This small molecule binds to this protein.
Small molecule (SMILES): CC(=O)N[C@@H](C=O)[C@@H](O)[C@H](O)[C@H](O)COP(=O)([O-])[O-]

Sequence of chain 2.B:
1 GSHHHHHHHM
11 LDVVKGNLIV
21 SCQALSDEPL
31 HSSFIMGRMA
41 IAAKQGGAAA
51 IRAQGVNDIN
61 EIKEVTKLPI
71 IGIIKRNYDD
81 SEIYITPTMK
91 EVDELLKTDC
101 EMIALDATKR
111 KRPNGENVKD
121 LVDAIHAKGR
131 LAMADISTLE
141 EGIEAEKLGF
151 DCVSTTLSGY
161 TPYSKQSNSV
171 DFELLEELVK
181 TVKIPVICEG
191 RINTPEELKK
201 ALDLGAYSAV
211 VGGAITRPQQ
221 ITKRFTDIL

Binding-site contacts:
Ligand atom N2 contacts residue LYS75 of chain 2.B at 4.0 Å.
Ligand atom O6 contacts residue GLY190 of chain 2.B at 4.0 Å.
Ligand atom C3 contacts residue LYS75 of chain 2.B at 3.1 Å.
Ligand atom O2P contacts residue GLY190 of chain 2.B at 3.9 Å.
Ligand atom C1 contacts residue THR156 of chain 2.B at 4.0 Å.
Ligand atom C6 contacts residue GLY212 of chain 2.B at 4.0 Å.
Ligand atom O1 contacts residue ARG52 of chain 2.B at 3.0 Å (salt-bridge).
Ligand atom O3P contacts residue GLY213 of chain 2.B at 3.7 Å.
Ligand atom C1 contacts residue ARG52 of chain 2.B at 3.8 Å.
Ligand atom C5 contacts residue GLU189 of chain 2.B at 3.4 Å.
Ligand atom O1 contacts residue GLN23 of chain 2.B at 3.2 Å (h-bond).
Ligand atom O3 contacts residue LYS75 of chain 2.B at 3.0 Å (salt-bridge).
Ligand atom C8 contacts residue THR156 of chain 2.B at 4.0 Å.
Ligand atom O7 contacts residue TYR84 of chain 2.B at 2.7 Å (h-bond).
Ligand atom O2P contacts residue ARG191 of chain 2.B at 3.0 Å (salt-bridge).
Ligand atom C6 contacts residue GLU189 of chain 2.B at 3.8 Å.
Ligand atom C1 contacts residue LYS75 of chain 2.B at 2.5 Å.
Ligand atom O5 contacts residue THR156 of chain 2.B at 3.6 Å.
Ligand atom O1P contacts residue GLY212 of chain 2.B at 3.6 Å.
Ligand atom C2 contacts residue THR156 of chain 2.B at 4.0 Å.
Ligand atom O4 contacts residue ARG217 of chain 2.B at 2.8 Å (salt-bridge).
Ligand atom C7 contacts residue TYR84 of chain 2.B at 3.4 Å (hydrophobic).
Ligand atom P contacts residue ARG191 of chain 2.B at 4.0 Å.
Ligand atom O1 contacts residue LYS75 of chain 2.B at 2.9 Å (salt-bridge).
Ligand atom P contacts residue GLY213 of chain 2.B at 3.8 Å.
Ligand atom O3P contacts residue VAL211 of chain 2.B at 3.8 Å.
Ligand atom O7 contacts residue LYS75 of chain 2.B at 3.5 Å (salt-bridge).
Ligand atom O5 contacts residue GLU189 of chain 2.B at 2.7 Å (salt-bridge).
Ligand atom O1P contacts residue GLY213 of chain 2.B at 2.9 Å (h-bond).
Ligand atom C3 contacts residue GLN23 of chain 2.B at 4.0 Å.
Ligand atom C4 contacts residue ARG217 of chain 2.B at 4.0 Å.
Ligand atom N2 contacts residue THR156 of chain 2.B at 3.9 Å.
Ligand atom P contacts residue GLY212 of chain 2.B at 3.8 Å.
Ligand atom O3P contacts residue GLY212 of chain 2.B at 2.8 Å (h-bond).
Ligand atom O1 contacts residue ILE73 of chain 2.B at 3.7 Å.
Ligand atom C8 contacts residue TYR160 of chain 2.B at 3.3 Å (hydrophobic).
Ligand atom C8 contacts residue TYR84 of chain 2.B at 3.4 Å (hydrophobic).
Ligand atom O1P contacts residue ARG217 of chain 2.B at 3.9 Å.
Ligand atom O3 contacts residue ARG217 of chain 2.B at 3.5 Å (salt-bridge).
Ligand atom C2 contacts residue LYS75 of chain 2.B at 3.2 Å.